Binding-site contacts:
Ligand atom O1A contacts residue GLN407 of chain 1.A at 3.8 Å.
Ligand atom O1A contacts residue SER412 of chain 1.A at 3.4 Å (h-bond).
Ligand atom O1A contacts residue SER409 of chain 1.A at 2.8 Å (h-bond).
Ligand atom O4 contacts residue SER415 of chain 1.A at 3.9 Å.
Ligand atom C1 contacts residue SER409 of chain 1.A at 3.1 Å.
Ligand atom O1B contacts residue SER409 of chain 1.A at 2.9 Å (h-bond).
Ligand atom C1 contacts residue GLN407 of chain 1.A at 3.2 Å.
Ligand atom O4 contacts residue SER412 of chain 1.A at 4.0 Å.
Ligand atom C2 contacts residue SER409 of chain 1.A at 4.5 Å.
Ligand atom O8 contacts residue GLN407 of chain 1.A at 3.5 Å (h-bond).
Ligand atom N5 contacts residue GLN407 of chain 1.A at 4.4 Å.
Ligand atom C5 contacts residue SER412 of chain 1.A at 3.5 Å.
Ligand atom C4 contacts residue SER412 of chain 1.A at 2.7 Å.
Ligand atom O1B contacts residue ALA406 of chain 1.A at 4.0 Å.
Ligand atom C2 contacts residue SER412 of chain 1.A at 1.4 Å.
Ligand atom C9 contacts residue GLN407 of chain 1.A at 3.4 Å.
Ligand atom C5 contacts residue GLY414 of chain 1.A at 4.4 Å.
Ligand atom C6 contacts residue SER412 of chain 1.A at 3.1 Å.
Ligand atom C7 contacts residue GLN407 of chain 1.A at 3.6 Å.
Ligand atom C2 contacts residue GLN407 of chain 1.A at 3.8 Å.
Ligand atom O1B contacts residue GLN407 of chain 1.A at 2.8 Å (h-bond).
Ligand atom C1 contacts residue SER412 of chain 1.A at 2.6 Å.
Ligand atom C8 contacts residue GLN407 of chain 1.A at 3.7 Å.
Ligand atom O6 contacts residue GLN407 of chain 1.A at 3.0 Å (h-bond).
Ligand atom O4 contacts residue GLY414 of chain 1.A at 4.0 Å.
Ligand atom O6 contacts residue SER412 of chain 1.A at 2.5 Å (h-bond).
Ligand atom O8 contacts residue SER412 of chain 1.A at 3.7 Å.
Ligand atom C6 contacts residue GLY414 of chain 1.A at 4.5 Å.
Ligand atom C4 contacts residue GLY414 of chain 1.A at 3.7 Å.
Ligand atom C3 contacts residue SER412 of chain 1.A at 2.0 Å.
Ligand atom C1 contacts residue GLY408 of chain 1.A at 4.4 Å.
Ligand atom O1B contacts residue SER412 of chain 1.A at 3.1 Å.
Ligand atom N5 contacts residue SER412 of chain 1.A at 4.4 Å.
Ligand atom C3 contacts residue SER415 of chain 1.A at 4.0 Å.
Ligand atom C6 contacts residue GLN407 of chain 1.A at 4.2 Å.
Ligand atom O1B contacts residue GLY408 of chain 1.A at 3.3 Å (h-bond).
Ligand atom C4 contacts residue SER415 of chain 1.A at 3.8 Å.

The protein below binds the small molecule below.
Small molecule (SMILES): C[C@H](O)[C@H](N)[C@@H]1O[C@](O)(C(=O)O)C[C@H](O)[C@@H]1N

Sequence of chain 1.A:
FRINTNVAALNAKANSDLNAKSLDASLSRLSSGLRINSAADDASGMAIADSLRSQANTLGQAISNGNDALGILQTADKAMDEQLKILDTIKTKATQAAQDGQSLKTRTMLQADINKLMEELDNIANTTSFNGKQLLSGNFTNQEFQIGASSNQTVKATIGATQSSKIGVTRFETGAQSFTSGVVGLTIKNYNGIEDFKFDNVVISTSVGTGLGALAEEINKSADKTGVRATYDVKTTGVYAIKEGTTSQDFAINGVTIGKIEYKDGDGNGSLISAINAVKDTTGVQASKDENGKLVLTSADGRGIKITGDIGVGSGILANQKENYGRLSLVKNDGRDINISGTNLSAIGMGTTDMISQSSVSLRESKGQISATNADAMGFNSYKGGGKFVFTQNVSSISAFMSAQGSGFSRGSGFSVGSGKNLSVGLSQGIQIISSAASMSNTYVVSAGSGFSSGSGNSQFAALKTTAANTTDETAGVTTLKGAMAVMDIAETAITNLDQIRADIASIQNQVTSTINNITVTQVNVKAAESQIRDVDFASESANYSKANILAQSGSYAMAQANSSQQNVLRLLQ